Binding-site contacts:
Ligand atom NE2 contacts residue SER69 of chain 1.K at 3.9 Å.
Ligand atom ND2 contacts residue TRP132 of chain 1.K at 3.2 Å.
Ligand atom OD1 contacts residue THR114 of chain 1.K at 2.7 Å (h-bond).
Ligand atom NE1 contacts residue ARG108 of chain 1.K at 3.6 Å.
Ligand atom O contacts residue TRP103 of chain 1.K at 3.4 Å.
Ligand atom CD contacts residue LEU49 of chain 1.K at 3.8 Å (hydrophobic).
Ligand atom CD contacts residue SER112 of chain 1.K at 3.6 Å.
Ligand atom O contacts residue TYR78 of chain 1.K at 3.7 Å.
Ligand atom O contacts residue ALA110 of chain 1.K at 3.6 Å.
Ligand atom C contacts residue TRP103 of chain 1.K at 3.5 Å (hydrophobic).
Ligand atom O contacts residue SER69 of chain 1.K at 2.7 Å (h-bond).
Ligand atom O contacts residue SER69 of chain 1.K at 3.1 Å.
Ligand atom NE2 contacts residue LEU49 of chain 1.K at 3.2 Å (h-bond).
Ligand atom OD1 contacts residue TRP103 of chain 1.K at 3.5 Å.
Ligand atom CE2 contacts residue ARG108 of chain 1.K at 3.6 Å.
Ligand atom CZ2 contacts residue ARG108 of chain 1.K at 3.7 Å.
Ligand atom C contacts residue SER69 of chain 1.K at 3.9 Å.
Ligand atom CZ3 contacts residue ASN109 of chain 1.K at 3.6 Å.
Ligand atom O contacts residue TRP103 of chain 1.K at 3.5 Å.
Ligand atom CB contacts residue TRP144 of chain 1.I at 3.6 Å (hydrophobic).
Ligand atom ND2 contacts residue THR114 of chain 1.K at 3.8 Å.
Ligand atom OD1 contacts residue LEU134 of chain 1.K at 3.6 Å.
Ligand atom CG contacts residue ALA70 of chain 1.K at 3.7 Å (hydrophobic).
Ligand atom CG contacts residue TRP144 of chain 1.I at 3.6 Å (hydrophobic).
Ligand atom CA contacts residue TRP103 of chain 1.K at 3.9 Å (hydrophobic).
Ligand atom N contacts residue TRP103 of chain 1.K at 3.5 Å.
Ligand atom CG contacts residue ALA110 of chain 1.K at 3.8 Å (hydrophobic).
Ligand atom CG contacts residue THR114 of chain 1.K at 3.8 Å.
Ligand atom CE3 contacts residue ASN109 of chain 1.K at 3.8 Å.
Ligand atom OE1 contacts residue SER112 of chain 1.K at 2.8 Å (h-bond).
Ligand atom CB contacts residue TRP144 of chain 1.I at 3.7 Å (hydrophobic).
Ligand atom OE1 contacts residue LEU49 of chain 1.K at 3.6 Å.
Ligand atom CA contacts residue TRP103 of chain 1.K at 3.5 Å (hydrophobic).
Ligand atom CG contacts residue SER112 of chain 1.K at 3.6 Å.
Ligand atom O contacts residue SER69 of chain 1.K at 3.6 Å.
Ligand atom NE2 contacts residue SER51 of chain 1.K at 3.4 Å (h-bond).
Ligand atom OE1 contacts residue LEU134 of chain 1.K at 3.8 Å.
Ligand atom CD1 contacts residue ARG108 of chain 1.K at 3.8 Å.
Ligand atom O contacts residue SER51 of chain 1.K at 3.3 Å (h-bond).
Ligand atom CG contacts residue TRP144 of chain 1.I at 3.9 Å (hydrophobic).

The small molecule below binds the protein below.
Small molecule (SMILES): NC(=O)CC[C@@H]1NC(=O)[C@H](CC2=CN=C3C=CC=C[C@@H]23)NC(=O)[C@H]2CCCN2C(=O)[C@H](CCC(N)=O)NC(=O)[C@H](CC(N)=O)NC1=O

Sequence of chain 1.I:
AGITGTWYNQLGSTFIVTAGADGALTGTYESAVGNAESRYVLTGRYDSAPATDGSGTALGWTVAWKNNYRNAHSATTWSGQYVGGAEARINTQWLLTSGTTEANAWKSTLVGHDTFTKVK

Sequence of chain 1.K:
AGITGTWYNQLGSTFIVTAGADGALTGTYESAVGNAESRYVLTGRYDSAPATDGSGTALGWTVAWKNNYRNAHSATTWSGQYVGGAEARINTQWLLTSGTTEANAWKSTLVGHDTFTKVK